Sequence of chain 1.D:
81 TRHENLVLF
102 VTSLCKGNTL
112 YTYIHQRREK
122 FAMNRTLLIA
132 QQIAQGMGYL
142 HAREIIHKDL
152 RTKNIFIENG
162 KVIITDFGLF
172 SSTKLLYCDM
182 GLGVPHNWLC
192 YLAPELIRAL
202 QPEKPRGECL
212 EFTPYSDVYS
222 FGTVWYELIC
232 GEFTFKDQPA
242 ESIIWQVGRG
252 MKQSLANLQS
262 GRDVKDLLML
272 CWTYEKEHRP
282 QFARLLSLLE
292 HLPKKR

Sequence of chain 1.C:
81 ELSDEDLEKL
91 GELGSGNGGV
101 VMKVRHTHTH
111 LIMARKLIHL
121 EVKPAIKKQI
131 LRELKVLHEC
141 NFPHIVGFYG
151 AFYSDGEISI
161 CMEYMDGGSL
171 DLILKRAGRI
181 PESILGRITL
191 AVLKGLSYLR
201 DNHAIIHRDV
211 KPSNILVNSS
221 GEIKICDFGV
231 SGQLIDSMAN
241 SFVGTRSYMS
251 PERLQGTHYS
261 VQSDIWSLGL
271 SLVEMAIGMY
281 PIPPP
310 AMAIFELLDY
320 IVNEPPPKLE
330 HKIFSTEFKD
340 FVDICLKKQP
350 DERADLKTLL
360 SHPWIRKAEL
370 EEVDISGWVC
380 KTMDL

The protein below binds the small molecule below.
Small molecule (SMILES): Nc1ncnc2c1ncn2[C@@H]1O[C@H](CO[P](=O)(O)O[P](=O)(O)NP(=O)(O)O)[C@@H](O)[C@H]1O

Binding-site contacts:
Ligand atom O2' contacts residue GLY168 of chain 1.C at 4.2 Å.
Ligand atom N7 contacts residue MET162 of chain 1.C at 3.2 Å.
Ligand atom C8 contacts residue MET162 of chain 1.C at 4.2 Å (hydrophobic).
Ligand atom O3G contacts residue LYS211 of chain 1.C at 3.4 Å.
Ligand atom PB contacts residue MG1 of chain 1.G at 4.3 Å.
Ligand atom O3A contacts residue MG1 of chain 1.G at 2.8 Å.
Ligand atom O3G contacts residue SER213 of chain 1.C at 3.3 Å.
Ligand atom N9 contacts residue VAL101 of chain 1.C at 4.1 Å.
Ligand atom C6 contacts residue MET162 of chain 1.C at 3.7 Å (hydrophobic).
Ligand atom C2 contacts residue GLY168 of chain 1.C at 4.2 Å.
Ligand atom O2A contacts residue LYS116 of chain 1.C at 2.2 Å (salt-bridge).
Ligand atom N1 contacts residue LEU216 of chain 1.C at 4.2 Å.
Ligand atom PB contacts residue SER213 of chain 1.C at 4.2 Å.
Ligand atom C5 contacts residue MET162 of chain 1.C at 3.6 Å (hydrophobic).
Ligand atom C6 contacts residue ALA114 of chain 1.C at 4.1 Å (hydrophobic).
Ligand atom C4' contacts residue VAL101 of chain 1.C at 4.3 Å (hydrophobic).
Ligand atom N7 contacts residue VAL101 of chain 1.C at 4.1 Å.
Ligand atom N3 contacts residue GLY168 of chain 1.C at 4.2 Å.
Ligand atom C8 contacts residue VAL101 of chain 1.C at 3.5 Å (hydrophobic).
Ligand atom C1' contacts residue VAL101 of chain 1.C at 4.1 Å (hydrophobic).
Ligand atom O5' contacts residue LYS116 of chain 1.C at 3.7 Å.
Ligand atom O1A contacts residue GLY99 of chain 1.C at 3.1 Å (h-bond).
Ligand atom C8 contacts residue LYS116 of chain 1.C at 4.1 Å.
Ligand atom O2' contacts residue SER169 of chain 1.C at 3.5 Å.
Ligand atom N6 contacts residue GLU163 of chain 1.C at 3.4 Å (salt-bridge).
Ligand atom N6 contacts residue ALA114 of chain 1.C at 3.5 Å.
Ligand atom O1A contacts residue MG1 of chain 1.G at 4.2 Å.
Ligand atom O3A contacts residue LYS116 of chain 1.C at 4.1 Å.
Ligand atom O5' contacts residue MG1 of chain 1.G at 3.8 Å.
Ligand atom O1B contacts residue ASN214 of chain 1.C at 4.1 Å.
Ligand atom C5' contacts residue GLY99 of chain 1.C at 4.1 Å.
Ligand atom C2 contacts residue MET165 of chain 1.C at 3.5 Å (hydrophobic).
Ligand atom O1B contacts residue SER213 of chain 1.C at 2.9 Å (h-bond).
Ligand atom PA contacts residue MG1 of chain 1.G at 3.0 Å.
Ligand atom O4' contacts residue VAL101 of chain 1.C at 3.2 Å.
Ligand atom N6 contacts residue TYR164 of chain 1.C at 4.1 Å.
Ligand atom O2A contacts residue MG1 of chain 1.G at 2.0 Å.
Ligand atom N6 contacts residue MET162 of chain 1.C at 3.2 Å.
Ligand atom PA contacts residue LYS116 of chain 1.C at 3.5 Å.
Ligand atom N1 contacts residue MET165 of chain 1.C at 3.5 Å (h-bond).